Binding-site contacts:
Ligand atom O3G contacts residue LYS560 of chain 1.A at 2.9 Å (salt-bridge).
Ligand atom O2B contacts residue LEU415 of chain 1.A at 3.1 Å (h-bond).
Ligand atom N3A contacts residue MN1 of chain 1.E at 3.7 Å.
Ligand atom PG contacts residue ARG482 of chain 1.A at 3.5 Å.
Ligand atom O2B contacts residue ASP623 of chain 1.A at 3.2 Å (salt-bridge).
Ligand atom O2G contacts residue SER414 of chain 1.A at 2.9 Å (h-bond).
Ligand atom O1A contacts residue MN1 of chain 1.F at 3.5 Å.
Ligand atom O3B contacts residue SER414 of chain 1.A at 3.5 Å (h-bond).
Ligand atom O1B contacts residue SER414 of chain 1.A at 3.4 Å.
Ligand atom O3B contacts residue LYS560 of chain 1.A at 3.2 Å.
Ligand atom C5' contacts residue ASP623 of chain 1.A at 3.3 Å.
Ligand atom PB contacts residue MN1 of chain 1.E at 3.2 Å.
Ligand atom O1B contacts residue ASN564 of chain 1.A at 3.4 Å (h-bond).
Ligand atom O1G contacts residue ASP411 of chain 1.A at 2.7 Å (salt-bridge).
Ligand atom C2' contacts residue ASN564 of chain 1.A at 3.5 Å.
Ligand atom O5' contacts residue MN1 of chain 1.F at 3.3 Å.
Ligand atom O1B contacts residue LEU415 of chain 1.A at 3.7 Å.
Ligand atom PB contacts residue SER414 of chain 1.A at 3.8 Å.
Ligand atom O3B contacts residue MN1 of chain 1.E at 3.7 Å.
Ligand atom PA contacts residue MN1 of chain 1.E at 3.5 Å.
Ligand atom O2B contacts residue SER414 of chain 1.A at 3.5 Å (h-bond).
Ligand atom O3' contacts residue LEU415 of chain 1.A at 3.2 Å (h-bond).
Ligand atom O1G contacts residue MN1 of chain 1.E at 2.2 Å.
Ligand atom O1G contacts residue LEU412 of chain 1.A at 3.2 Å (h-bond).
Ligand atom O3' contacts residue TYR416 of chain 1.A at 3.0 Å (h-bond).
Ligand atom O2G contacts residue ARG482 of chain 1.A at 2.9 Å (salt-bridge).
Ligand atom O3G contacts residue ARG482 of chain 1.A at 2.8 Å (salt-bridge).
Ligand atom O2A contacts residue MN1 of chain 1.E at 2.1 Å.
Ligand atom O1B contacts residue LYS560 of chain 1.A at 3.6 Å.
Ligand atom C5' contacts residue MN1 of chain 1.F at 3.7 Å.
Ligand atom PG contacts residue MN1 of chain 1.E at 3.5 Å.
Ligand atom O2A contacts residue ASP623 of chain 1.A at 2.8 Å (salt-bridge).
Ligand atom O2A contacts residue MN1 of chain 1.F at 2.0 Å.
Ligand atom C2' contacts residue TYR416 of chain 1.A at 3.6 Å (hydrophobic).
Ligand atom O2B contacts residue LEU412 of chain 1.A at 3.1 Å (h-bond).
Ligand atom C3' contacts residue ASN564 of chain 1.A at 3.5 Å.
Ligand atom O2A contacts residue ASP411 of chain 1.A at 3.3 Å (salt-bridge).
Ligand atom PG contacts residue SER414 of chain 1.A at 3.7 Å.
Ligand atom PA contacts residue MN1 of chain 1.F at 3.0 Å.
Ligand atom O2B contacts residue MN1 of chain 1.E at 2.1 Å.

Sequence of chain 1.A:
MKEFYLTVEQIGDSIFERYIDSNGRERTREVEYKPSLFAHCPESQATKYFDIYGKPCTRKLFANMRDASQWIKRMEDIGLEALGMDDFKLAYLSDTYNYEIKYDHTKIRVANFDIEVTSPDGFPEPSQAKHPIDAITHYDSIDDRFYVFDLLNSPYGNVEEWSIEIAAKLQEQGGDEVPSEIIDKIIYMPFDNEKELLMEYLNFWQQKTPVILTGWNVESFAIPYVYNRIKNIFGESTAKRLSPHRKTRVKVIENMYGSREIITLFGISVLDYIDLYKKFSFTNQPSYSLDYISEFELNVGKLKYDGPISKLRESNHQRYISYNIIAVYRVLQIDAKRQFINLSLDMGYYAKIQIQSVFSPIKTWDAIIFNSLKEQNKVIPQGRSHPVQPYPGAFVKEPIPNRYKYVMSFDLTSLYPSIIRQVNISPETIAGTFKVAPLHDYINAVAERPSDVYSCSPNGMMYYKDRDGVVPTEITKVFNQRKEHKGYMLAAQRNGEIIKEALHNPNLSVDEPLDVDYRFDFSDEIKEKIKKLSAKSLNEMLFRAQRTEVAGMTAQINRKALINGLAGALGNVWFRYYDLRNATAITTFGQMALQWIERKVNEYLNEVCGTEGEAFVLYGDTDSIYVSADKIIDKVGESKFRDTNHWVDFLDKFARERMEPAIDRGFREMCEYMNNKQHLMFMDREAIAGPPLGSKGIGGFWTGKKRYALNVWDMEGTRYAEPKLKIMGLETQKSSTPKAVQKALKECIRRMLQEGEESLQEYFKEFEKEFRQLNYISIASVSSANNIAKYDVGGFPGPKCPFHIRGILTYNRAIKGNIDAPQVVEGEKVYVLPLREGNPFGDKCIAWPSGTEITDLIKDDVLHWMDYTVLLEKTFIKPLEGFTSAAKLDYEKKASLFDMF

This protein binds this small molecule.
Small molecule (SMILES): O=c1ccn([C@H]2C[C@H](O)[C@@H](CO[P](=O)(O)N[P](=O)(O)OP(=O)(O)O)O2)c(=O)[nH]1